Sequence of chain 1.C:
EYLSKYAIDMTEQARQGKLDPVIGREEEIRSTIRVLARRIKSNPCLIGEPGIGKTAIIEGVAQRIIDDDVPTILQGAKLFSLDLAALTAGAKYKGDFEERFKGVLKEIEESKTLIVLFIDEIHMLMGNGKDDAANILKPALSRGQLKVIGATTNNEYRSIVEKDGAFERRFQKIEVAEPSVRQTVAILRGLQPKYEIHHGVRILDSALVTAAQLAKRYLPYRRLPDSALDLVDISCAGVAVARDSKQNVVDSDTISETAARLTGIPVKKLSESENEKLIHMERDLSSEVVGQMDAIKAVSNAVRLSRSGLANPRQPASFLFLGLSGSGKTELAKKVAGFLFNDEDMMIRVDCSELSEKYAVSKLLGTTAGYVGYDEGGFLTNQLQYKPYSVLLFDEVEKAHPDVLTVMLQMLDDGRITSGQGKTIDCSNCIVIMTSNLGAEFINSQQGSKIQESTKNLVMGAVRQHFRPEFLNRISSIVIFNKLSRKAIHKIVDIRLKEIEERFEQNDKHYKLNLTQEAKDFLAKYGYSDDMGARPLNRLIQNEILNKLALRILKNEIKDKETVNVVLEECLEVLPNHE

Sequence of chain 1.B:
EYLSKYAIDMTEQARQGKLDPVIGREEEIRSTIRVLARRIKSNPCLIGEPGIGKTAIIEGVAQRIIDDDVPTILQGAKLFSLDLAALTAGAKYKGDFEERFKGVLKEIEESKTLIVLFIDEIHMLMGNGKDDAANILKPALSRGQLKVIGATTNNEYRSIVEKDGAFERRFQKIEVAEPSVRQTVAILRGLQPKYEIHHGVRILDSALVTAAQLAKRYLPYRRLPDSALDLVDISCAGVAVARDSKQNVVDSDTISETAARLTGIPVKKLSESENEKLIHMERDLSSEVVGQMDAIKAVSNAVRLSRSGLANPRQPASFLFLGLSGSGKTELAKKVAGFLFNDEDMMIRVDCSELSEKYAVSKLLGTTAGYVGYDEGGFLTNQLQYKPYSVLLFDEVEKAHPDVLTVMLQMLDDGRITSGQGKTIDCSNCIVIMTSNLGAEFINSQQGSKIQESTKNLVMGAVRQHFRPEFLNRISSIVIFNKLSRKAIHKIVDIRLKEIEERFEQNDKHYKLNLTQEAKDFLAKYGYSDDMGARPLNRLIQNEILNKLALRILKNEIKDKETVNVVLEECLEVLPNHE

A small-molecule ligand and the protein it binds are described below.
Small molecule (SMILES): Nc1ncnc2c1ncn2[C@@H]1O[C@H](COP(=O)(O)OP(=O)(O)OP(O)(O)=S)[C@@H](O)[C@H]1O

Binding-site contacts:
Ligand atom N7 contacts residue GLY619 of chain 1.C at 3.2 Å (h-bond).
Ligand atom O3B contacts residue GLY617 of chain 1.C at 3.0 Å (h-bond).
Ligand atom O2B contacts residue GLY617 of chain 1.C at 3.3 Å (h-bond).
Ligand atom N6 contacts residue VAL581 of chain 1.C at 2.9 Å (h-bond).
Ligand atom N6 contacts residue LEU775 of chain 1.C at 3.6 Å.
Ligand atom S1G contacts residue ARG765 of chain 1.B at 3.1 Å (salt-bridge).
Ligand atom N6 contacts residue SER618 of chain 1.C at 3.2 Å (h-bond).
Ligand atom O2B contacts residue SER618 of chain 1.C at 3.2 Å (h-bond).
Ligand atom C1' contacts residue ALA825 of chain 1.C at 3.7 Å (hydrophobic).
Ligand atom C2 contacts residue GLU579 of chain 1.C at 3.6 Å.
Ligand atom C6 contacts residue VAL581 of chain 1.C at 3.6 Å (hydrophobic).
Ligand atom O2B contacts residue GLY619 of chain 1.C at 2.7 Å (h-bond).
Ligand atom O1A contacts residue THR621 of chain 1.C at 3.4 Å.
Ligand atom C5' contacts residue GLU622 of chain 1.C at 3.8 Å.
Ligand atom O2A contacts residue LYS620 of chain 1.C at 3.2 Å (salt-bridge).
Ligand atom C8 contacts residue GLY617 of chain 1.C at 3.1 Å.
Ligand atom O3G contacts residue LYS620 of chain 1.C at 3.8 Å.
Ligand atom O1B contacts residue LYS620 of chain 1.C at 3.8 Å.
Ligand atom O2' contacts residue ARG787 of chain 1.C at 3.6 Å.
Ligand atom N1 contacts residue VAL580 of chain 1.C at 3.5 Å.
Ligand atom N9 contacts residue ALA825 of chain 1.C at 3.5 Å.
Ligand atom C2 contacts residue VAL581 of chain 1.C at 3.7 Å (hydrophobic).
Ligand atom O2B contacts residue LYS620 of chain 1.C at 2.9 Å (salt-bridge).
Ligand atom O2G contacts residue THR621 of chain 1.C at 3.2 Å (h-bond).
Ligand atom O2A contacts residue THR621 of chain 1.C at 2.8 Å (h-bond).
Ligand atom PG contacts residue ARG765 of chain 1.B at 3.5 Å.
Ligand atom PB contacts residue GLY617 of chain 1.C at 3.7 Å.
Ligand atom O3G contacts residue ASN728 of chain 1.C at 3.1 Å (h-bond).
Ligand atom C8 contacts residue ALA825 of chain 1.C at 3.5 Å (hydrophobic).
Ligand atom C8 contacts residue GLY619 of chain 1.C at 3.5 Å.
Ligand atom O2G contacts residue ARG765 of chain 1.B at 3.0 Å (salt-bridge).
Ligand atom N7 contacts residue SER618 of chain 1.C at 3.2 Å (h-bond).
Ligand atom O3' contacts residue ASN829 of chain 1.C at 3.2 Å (h-bond).
Ligand atom O2A contacts residue GLU622 of chain 1.C at 3.0 Å (salt-bridge).
Ligand atom N1 contacts residue VAL581 of chain 1.C at 2.8 Å (h-bond).
Ligand atom N6 contacts residue VAL580 of chain 1.C at 3.8 Å.
Ligand atom O2A contacts residue GLY619 of chain 1.C at 3.3 Å.
Ligand atom N7 contacts residue GLY617 of chain 1.C at 3.3 Å (h-bond).
Ligand atom O1B contacts residue THR621 of chain 1.C at 2.9 Å (h-bond).
Ligand atom C3' contacts residue GLU622 of chain 1.C at 3.6 Å.